Binding-site contacts:
Ligand atom O6 contacts residue MET151 of chain 11.G at 3.4 Å.
Ligand atom O5 contacts residue ASN154 of chain 11.G at 4.0 Å.
Ligand atom C7 contacts residue THR156 of chain 11.G at 3.9 Å.
Ligand atom C1 contacts residue THR156 of chain 11.G at 3.6 Å.
Ligand atom O7 contacts residue ASN154 of chain 11.G at 2.6 Å (h-bond).
Ligand atom C2 contacts residue THR156 of chain 11.G at 4.2 Å.
Ligand atom C8 contacts residue ASN154 of chain 11.G at 3.6 Å.
Ligand atom C7 contacts residue ASN154 of chain 11.G at 3.3 Å.
Ligand atom N2 contacts residue ASN154 of chain 11.G at 3.8 Å.
Ligand atom C6 contacts residue MET151 of chain 11.G at 4.5 Å (hydrophobic).
Ligand atom C1 contacts residue ASN154 of chain 11.G at 3.4 Å.
Ligand atom C8 contacts residue THR156 of chain 11.G at 4.0 Å.
Ligand atom C2 contacts residue ASN154 of chain 11.G at 3.5 Å.
Ligand atom N2 contacts residue THR156 of chain 11.G at 3.6 Å (h-bond).

The protein below binds the small molecule below.
Small molecule (SMILES): CC(=O)N[C@H]1[C@H](O[C@H]2[C@H](O)[C@@H](NC(C)=O)CO[C@@H]2CO)O[C@H](CO)[C@@H](O)[C@@H]1O

Sequence of chain 11.G:
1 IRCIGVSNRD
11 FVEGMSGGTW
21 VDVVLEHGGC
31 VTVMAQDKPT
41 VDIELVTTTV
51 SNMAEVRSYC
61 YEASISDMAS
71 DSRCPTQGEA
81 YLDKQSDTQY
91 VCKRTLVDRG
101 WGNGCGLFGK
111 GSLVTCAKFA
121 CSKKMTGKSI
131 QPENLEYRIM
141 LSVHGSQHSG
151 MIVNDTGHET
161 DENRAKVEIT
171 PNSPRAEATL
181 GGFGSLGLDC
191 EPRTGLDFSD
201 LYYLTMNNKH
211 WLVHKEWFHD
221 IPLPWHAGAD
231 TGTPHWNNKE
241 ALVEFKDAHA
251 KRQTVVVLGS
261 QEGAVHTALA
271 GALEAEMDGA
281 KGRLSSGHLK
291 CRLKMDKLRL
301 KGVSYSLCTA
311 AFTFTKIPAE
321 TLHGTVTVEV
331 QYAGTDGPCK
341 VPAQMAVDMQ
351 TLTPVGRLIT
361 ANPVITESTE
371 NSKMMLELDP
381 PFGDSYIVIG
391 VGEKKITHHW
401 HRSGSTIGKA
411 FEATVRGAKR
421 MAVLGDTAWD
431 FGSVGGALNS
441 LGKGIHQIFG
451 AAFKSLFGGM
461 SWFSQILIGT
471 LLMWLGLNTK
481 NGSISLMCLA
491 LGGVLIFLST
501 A